A protein and the small-molecule ligand that binds it are described below.
Small molecule (SMILES): O=C(Nc1ccc(F)cc1Cl)c1ccccc1[SeH]

Binding-site contacts:
Ligand atom C1 contacts residue CYS555 of chain 1.C at 3.6 Å (hydrophobic).
Ligand atom C2 contacts residue EDO1 of chain 1.GA at 3.7 Å.
Ligand atom SE contacts residue GLN387 of chain 1.C at 4.0 Å.
Ligand atom N contacts residue GLN387 of chain 1.C at 4.2 Å.
Ligand atom C7 contacts residue ARG388 of chain 1.C at 3.8 Å.
Ligand atom CL contacts residue ARG388 of chain 1.C at 3.6 Å.
Ligand atom SE contacts residue THR554 of chain 1.C at 3.8 Å.
Ligand atom SE contacts residue CYS555 of chain 1.C at 2.4 Å.
Ligand atom N contacts residue EDO1 of chain 1.GA at 3.9 Å.
Ligand atom C contacts residue GLN387 of chain 1.C at 3.7 Å.
Ligand atom C contacts residue EDO1 of chain 1.GA at 3.6 Å.
Ligand atom CL contacts residue GLN387 of chain 1.C at 3.7 Å.
Ligand atom C9 contacts residue ARG388 of chain 1.C at 3.9 Å.
Ligand atom C6 contacts residue ARG388 of chain 1.C at 3.9 Å.
Ligand atom C10 contacts residue EDO1 of chain 1.CA at 4.1 Å.
Ligand atom N contacts residue ARG388 of chain 1.C at 4.2 Å.
Ligand atom O contacts residue ARG388 of chain 1.C at 3.1 Å (salt-bridge).
Ligand atom C10 contacts residue ARG388 of chain 1.C at 4.2 Å.
Ligand atom C1 contacts residue EDO1 of chain 1.GA at 3.6 Å.
Ligand atom SE contacts residue ARG388 of chain 1.C at 4.2 Å.
Ligand atom C5 contacts residue EDO1 of chain 1.GA at 3.2 Å.
Ligand atom C8 contacts residue ARG388 of chain 1.C at 3.7 Å.
Ligand atom C6 contacts residue EDO1 of chain 1.GA at 3.6 Å.
Ligand atom F contacts residue EDO1 of chain 1.CA at 3.8 Å.
Ligand atom C contacts residue CYS555 of chain 1.C at 3.5 Å (hydrophobic).
Ligand atom C9 contacts residue EDO1 of chain 1.CA at 3.4 Å.
Ligand atom C5 contacts residue GLN387 of chain 1.C at 3.8 Å.
Ligand atom C12 contacts residue ARG388 of chain 1.C at 4.2 Å.
Ligand atom C3 contacts residue EDO1 of chain 1.GA at 3.8 Å.
Ligand atom C2 contacts residue GLU556 of chain 1.C at 4.0 Å.
Ligand atom C4 contacts residue EDO1 of chain 1.GA at 3.4 Å.
Ligand atom C1 contacts residue GLU556 of chain 1.C at 3.7 Å.
Ligand atom O contacts residue THR554 of chain 1.C at 4.1 Å.
Ligand atom C1 contacts residue GLN387 of chain 1.C at 3.2 Å.
Ligand atom SE contacts residue ILE350 of chain 1.C at 3.8 Å.
Ligand atom C2 contacts residue GLN387 of chain 1.C at 3.6 Å.
Ligand atom C8 contacts residue EDO1 of chain 1.CA at 3.5 Å.
Ligand atom C6 contacts residue GLN387 of chain 1.C at 4.2 Å.
Ligand atom C4 contacts residue GLN387 of chain 1.C at 3.7 Å.
Ligand atom O contacts residue EDO1 of chain 1.GA at 4.2 Å.

Sequence of chain 1.C:
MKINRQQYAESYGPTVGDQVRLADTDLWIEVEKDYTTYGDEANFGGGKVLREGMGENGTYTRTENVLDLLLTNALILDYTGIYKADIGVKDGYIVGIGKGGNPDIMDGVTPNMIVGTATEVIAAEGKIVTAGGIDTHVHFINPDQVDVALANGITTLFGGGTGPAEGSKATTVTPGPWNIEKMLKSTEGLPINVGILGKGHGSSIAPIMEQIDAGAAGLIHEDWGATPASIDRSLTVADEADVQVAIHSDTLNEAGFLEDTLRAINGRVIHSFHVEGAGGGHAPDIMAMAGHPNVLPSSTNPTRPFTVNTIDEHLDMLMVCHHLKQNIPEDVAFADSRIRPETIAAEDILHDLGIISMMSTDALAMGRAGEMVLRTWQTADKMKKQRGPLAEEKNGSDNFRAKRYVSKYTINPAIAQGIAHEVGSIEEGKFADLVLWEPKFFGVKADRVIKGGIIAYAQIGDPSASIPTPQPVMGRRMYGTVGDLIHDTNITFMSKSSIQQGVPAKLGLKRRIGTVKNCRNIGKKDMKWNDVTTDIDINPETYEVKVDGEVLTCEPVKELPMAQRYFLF